Sequence of chain 48.C:
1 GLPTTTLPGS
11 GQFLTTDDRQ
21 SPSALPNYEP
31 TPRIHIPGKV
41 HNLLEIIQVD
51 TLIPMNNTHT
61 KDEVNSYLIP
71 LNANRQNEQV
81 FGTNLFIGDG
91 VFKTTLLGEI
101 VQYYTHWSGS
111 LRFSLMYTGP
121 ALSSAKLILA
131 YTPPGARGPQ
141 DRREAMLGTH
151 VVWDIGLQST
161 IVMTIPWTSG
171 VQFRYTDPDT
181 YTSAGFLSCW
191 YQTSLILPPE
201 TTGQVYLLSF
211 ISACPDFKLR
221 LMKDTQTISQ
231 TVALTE

Binding-site contacts:
Ligand atom C4 contacts residue LEU106 of chain 48.A at 3.9 Å (hydrophobic).
Ligand atom C2A contacts residue TYR152 of chain 48.A at 3.6 Å (hydrophobic).
Ligand atom C1C contacts residue TYR128 of chain 48.A at 3.7 Å (hydrophobic).
Ligand atom O1B contacts residue TYR128 of chain 48.A at 3.4 Å (h-bond).
Ligand atom C3B contacts residue TYR152 of chain 48.A at 3.7 Å (hydrophobic).
Ligand atom C5A contacts residue VAL176 of chain 48.A at 3.6 Å (hydrophobic).
Ligand atom C4C contacts residue VAL191 of chain 48.A at 3.0 Å (hydrophobic).
Ligand atom C5B contacts residue PHE186 of chain 48.A at 3.9 Å (hydrophobic).
Ligand atom C4A contacts residue PRO174 of chain 48.A at 3.1 Å (hydrophobic).
Ligand atom C4B contacts residue TYR152 of chain 48.A at 3.8 Å (hydrophobic).
Ligand atom C2A contacts residue PHE186 of chain 48.A at 3.3 Å (hydrophobic).
Ligand atom C1C contacts residue LEU106 of chain 48.A at 3.8 Å (hydrophobic).
Ligand atom C1B contacts residue ILE104 of chain 48.A at 4.0 Å (hydrophobic).
Ligand atom C5 contacts residue LEU106 of chain 48.A at 3.8 Å (hydrophobic).
Ligand atom C5B contacts residue TYR128 of chain 48.A at 4.0 Å (hydrophobic).
Ligand atom C3C contacts residue TYR128 of chain 48.A at 3.4 Å (hydrophobic).
Ligand atom C6B contacts residue TYR128 of chain 48.A at 3.3 Å (hydrophobic).
Ligand atom O1 contacts residue LEU106 of chain 48.A at 3.7 Å.
Ligand atom N3A contacts residue PRO174 of chain 48.A at 3.7 Å.
Ligand atom C2B contacts residue VAL188 of chain 48.A at 3.5 Å (hydrophobic).
Ligand atom N3A contacts residue TYR152 of chain 48.A at 3.5 Å.
Ligand atom C5A contacts residue PHE186 of chain 48.A at 3.5 Å (hydrophobic).
Ligand atom C1B contacts residue VAL188 of chain 48.A at 3.8 Å (hydrophobic).
Ligand atom C3B contacts residue VAL188 of chain 48.A at 3.8 Å (hydrophobic).
Ligand atom C5C contacts residue VAL191 of chain 48.A at 3.8 Å (hydrophobic).
Ligand atom C2C contacts residue MET221 of chain 48.A at 3.8 Å (hydrophobic).
Ligand atom C6B contacts residue ILE104 of chain 48.A at 3.6 Å (hydrophobic).
Ligand atom C4C contacts residue VAL188 of chain 48.A at 3.7 Å (hydrophobic).
Ligand atom N3A contacts residue PHE186 of chain 48.A at 4.0 Å.
Ligand atom N2 contacts residue LEU106 of chain 48.A at 3.8 Å.
Ligand atom N3A contacts residue ALA24 of chain 48.C at 3.8 Å.
Ligand atom C5B contacts residue MET224 of chain 48.A at 3.9 Å (hydrophobic).
Ligand atom O1B contacts residue ILE104 of chain 48.A at 3.9 Å.
Ligand atom C1B contacts residue TYR128 of chain 48.A at 3.6 Å (hydrophobic).
Ligand atom O1A contacts residue PHE186 of chain 48.A at 3.0 Å.
Ligand atom C4B contacts residue PHE186 of chain 48.A at 3.6 Å (hydrophobic).
Ligand atom C5A contacts residue ALA150 of chain 48.A at 3.6 Å (hydrophobic).
Ligand atom C2C contacts residue TYR197 of chain 48.A at 3.7 Å (hydrophobic).
Ligand atom C4 contacts residue TYR197 of chain 48.A at 3.8 Å (hydrophobic).
Ligand atom O1 contacts residue MET221 of chain 48.A at 3.8 Å.

Sequence of chain 48.A:
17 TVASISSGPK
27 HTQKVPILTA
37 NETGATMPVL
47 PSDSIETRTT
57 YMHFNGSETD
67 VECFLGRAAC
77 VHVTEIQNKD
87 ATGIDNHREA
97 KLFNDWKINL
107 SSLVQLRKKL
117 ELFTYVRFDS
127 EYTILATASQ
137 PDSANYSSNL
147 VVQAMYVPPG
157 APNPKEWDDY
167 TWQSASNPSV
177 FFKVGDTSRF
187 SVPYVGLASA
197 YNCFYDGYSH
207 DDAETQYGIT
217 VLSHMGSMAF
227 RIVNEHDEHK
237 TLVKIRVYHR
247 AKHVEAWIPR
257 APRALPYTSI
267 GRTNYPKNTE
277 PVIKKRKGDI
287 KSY

A protein and the small-molecule ligand that binds it are described below.
Small molecule (SMILES): Cc1cc(CCCCCOc2ccc(C3=NCCO3)cc2)on1